Sequence of chain 1.B:
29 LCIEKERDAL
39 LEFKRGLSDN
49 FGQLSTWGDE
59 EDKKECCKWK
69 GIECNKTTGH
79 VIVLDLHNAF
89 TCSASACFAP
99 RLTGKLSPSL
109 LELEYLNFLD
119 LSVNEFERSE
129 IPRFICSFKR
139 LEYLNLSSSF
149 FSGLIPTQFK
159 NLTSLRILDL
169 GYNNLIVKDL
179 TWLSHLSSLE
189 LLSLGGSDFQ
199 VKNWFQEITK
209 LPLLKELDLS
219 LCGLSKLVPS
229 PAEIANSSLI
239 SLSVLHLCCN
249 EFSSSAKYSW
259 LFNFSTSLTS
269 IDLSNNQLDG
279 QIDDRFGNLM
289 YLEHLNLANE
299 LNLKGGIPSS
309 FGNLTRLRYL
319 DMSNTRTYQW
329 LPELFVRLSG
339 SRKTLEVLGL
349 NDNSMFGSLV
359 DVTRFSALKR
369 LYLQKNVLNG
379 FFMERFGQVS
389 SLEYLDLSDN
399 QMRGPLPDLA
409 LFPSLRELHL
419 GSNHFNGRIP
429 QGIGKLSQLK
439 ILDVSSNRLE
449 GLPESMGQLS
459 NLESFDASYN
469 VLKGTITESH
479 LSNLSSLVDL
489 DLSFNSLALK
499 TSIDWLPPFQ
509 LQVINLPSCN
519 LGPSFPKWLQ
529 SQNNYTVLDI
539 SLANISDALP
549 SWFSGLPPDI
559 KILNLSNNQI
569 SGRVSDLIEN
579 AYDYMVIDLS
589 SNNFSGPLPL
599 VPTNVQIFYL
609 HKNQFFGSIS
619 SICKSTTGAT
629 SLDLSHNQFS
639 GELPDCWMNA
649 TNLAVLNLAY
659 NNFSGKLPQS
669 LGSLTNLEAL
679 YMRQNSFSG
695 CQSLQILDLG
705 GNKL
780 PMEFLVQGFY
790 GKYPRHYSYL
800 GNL

A protein and the small-molecule ligand that binds it are described below.
Small molecule (SMILES): CC(=O)N[C@@H]1[C@@H](O)[C@H](O)[C@@H](CO)O[C@H]1O

Binding-site contacts:
Ligand atom C8 contacts residue ASN159 of chain 1.B at 4.2 Å.
Ligand atom C4 contacts residue ASN159 of chain 1.B at 4.2 Å.
Ligand atom C8 contacts residue CYS134 of chain 1.B at 3.9 Å (hydrophobic).
Ligand atom C3 contacts residue ASN159 of chain 1.B at 3.8 Å.
Ligand atom O7 contacts residue ASN159 of chain 1.B at 4.3 Å.
Ligand atom C5 contacts residue ASN159 of chain 1.B at 3.7 Å.
Ligand atom C7 contacts residue ASN159 of chain 1.B at 3.8 Å.
Ligand atom C1 contacts residue ASN159 of chain 1.B at 1.4 Å.
Ligand atom C2 contacts residue ASN159 of chain 1.B at 2.5 Å.
Ligand atom O5 contacts residue ASN159 of chain 1.B at 2.4 Å (h-bond).
Ligand atom C1 contacts residue LYS158 of chain 1.B at 4.3 Å.
Ligand atom N2 contacts residue ASN159 of chain 1.B at 2.9 Å (h-bond).